Sequence of chain 2.A:
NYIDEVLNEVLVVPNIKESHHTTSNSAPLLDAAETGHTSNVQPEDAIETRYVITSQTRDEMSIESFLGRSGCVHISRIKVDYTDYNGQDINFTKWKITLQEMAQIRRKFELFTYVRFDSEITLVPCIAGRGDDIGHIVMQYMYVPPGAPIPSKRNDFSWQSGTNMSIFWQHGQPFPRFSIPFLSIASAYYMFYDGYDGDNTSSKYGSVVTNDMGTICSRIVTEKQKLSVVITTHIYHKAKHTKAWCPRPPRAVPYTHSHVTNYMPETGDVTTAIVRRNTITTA

This small molecule binds to this protein.
Small molecule (SMILES): COc1ccc(N2CCN(c3cccc(C)c3)CC2)nn1

Binding-site contacts:
Ligand atom C10 contacts residue SER123 of chain 2.A at 4.2 Å.
Ligand atom C7 contacts residue THR102 of chain 2.A at 4.2 Å.
Ligand atom C16 contacts residue TYR147 of chain 2.A at 4.3 Å (hydrophobic).
Ligand atom C11 contacts residue HIS241 of chain 2.A at 3.7 Å.
Ligand atom N4 contacts residue TYR193 of chain 2.A at 3.5 Å.
Ligand atom N5 contacts residue TYR193 of chain 2.A at 4.0 Å.
Ligand atom C13 contacts residue ILE101 of chain 2.A at 3.4 Å (hydrophobic).
Ligand atom C14 contacts residue ILE101 of chain 2.A at 4.1 Å (hydrophobic).
Ligand atom O2 contacts residue MET195 of chain 2.A at 4.4 Å.
Ligand atom C1 contacts residue MET195 of chain 2.A at 4.3 Å (hydrophobic).
Ligand atom C1 contacts residue ASN215 of chain 2.A at 3.6 Å.
Ligand atom C8 contacts residue PHE121 of chain 2.A at 4.3 Å (hydrophobic).
Ligand atom C3 contacts residue TYR193 of chain 2.A at 3.8 Å (hydrophobic).
Ligand atom C8 contacts residue LEU103 of chain 2.A at 3.1 Å (hydrophobic).
Ligand atom C1 contacts residue TYR193 of chain 2.A at 3.8 Å (hydrophobic).
Ligand atom C21 contacts residue ILE220 of chain 2.A at 3.5 Å (hydrophobic).
Ligand atom C21 contacts residue TYR147 of chain 2.A at 2.7 Å (hydrophobic).
Ligand atom C14 contacts residue MET217 of chain 2.A at 3.9 Å (hydrophobic).
Ligand atom C21 contacts residue ILE101 of chain 2.A at 4.0 Å (hydrophobic).
Ligand atom C18 contacts residue ILE125 of chain 2.A at 4.2 Å (hydrophobic).
Ligand atom C7 contacts residue LEU103 of chain 2.A at 3.2 Å (hydrophobic).
Ligand atom O2 contacts residue TYR193 of chain 2.A at 3.4 Å.
Ligand atom C18 contacts residue ILE220 of chain 2.A at 4.3 Å (hydrophobic).
Ligand atom C13 contacts residue THR102 of chain 2.A at 4.3 Å.
Ligand atom C19 contacts residue ILE125 of chain 2.A at 3.2 Å (hydrophobic).
Ligand atom C3 contacts residue LEU103 of chain 2.A at 4.2 Å (hydrophobic).
Ligand atom C17 contacts residue ILE101 of chain 2.A at 3.8 Å (hydrophobic).
Ligand atom C17 contacts residue TYR147 of chain 2.A at 4.0 Å (hydrophobic).
Ligand atom N4 contacts residue MET217 of chain 2.A at 3.3 Å.
Ligand atom C1 contacts residue TYR194 of chain 2.A at 4.2 Å (hydrophobic).
Ligand atom C15 contacts residue ILE101 of chain 2.A at 4.1 Å (hydrophobic).
Ligand atom C6 contacts residue THR102 of chain 2.A at 4.3 Å.
Ligand atom N5 contacts residue MET217 of chain 2.A at 3.3 Å (h-bond).
Ligand atom C10 contacts residue HIS241 of chain 2.A at 3.6 Å.
Ligand atom C17 contacts residue ILE220 of chain 2.A at 3.9 Å (hydrophobic).
Ligand atom C3 contacts residue PHE121 of chain 2.A at 4.4 Å (hydrophobic).
Ligand atom C16 contacts residue ILE101 of chain 2.A at 3.5 Å (hydrophobic).
Ligand atom C14 contacts residue LEU187 of chain 2.A at 4.3 Å (hydrophobic).
Ligand atom C18 contacts residue PHE182 of chain 2.A at 4.0 Å (hydrophobic).
Ligand atom C20 contacts residue ILE125 of chain 2.A at 3.4 Å (hydrophobic).